This small molecule binds to this protein.
Small molecule (SMILES): CC(=O)N[C@H]1[C@H](O[C@H]2[C@H](O)[C@@H](NC(C)=O)CO[C@@H]2CO)O[C@H](CO)[C@@H](O[C@@H]2O[C@H](CO[C@H]3O[C@H](CO)[C@@H](O)[C@H](O)[C@@H]3O)[C@@H](O)[C@H](O[C@H]3O[C@H](CO)[C@@H](O)[C@H](O)[C@@H]3O)[C@@H]2O)[C@@H]1O

Sequence of chain 3.C:
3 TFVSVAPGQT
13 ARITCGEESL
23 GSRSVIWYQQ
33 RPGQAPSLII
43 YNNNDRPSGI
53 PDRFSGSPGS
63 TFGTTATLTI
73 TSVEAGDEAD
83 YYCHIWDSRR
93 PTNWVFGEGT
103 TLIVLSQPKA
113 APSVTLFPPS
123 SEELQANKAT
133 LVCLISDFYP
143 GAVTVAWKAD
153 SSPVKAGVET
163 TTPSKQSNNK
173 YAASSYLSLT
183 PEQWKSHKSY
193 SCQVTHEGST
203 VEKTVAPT

Binding-site contacts:
Ligand atom N2 contacts residue ASN118 of chain 3.A at 2.9 Å (h-bond).
Ligand atom C2 contacts residue ASN118 of chain 3.A at 2.5 Å.
Ligand atom O5 contacts residue ASN118 of chain 3.A at 2.4 Å (h-bond).
Ligand atom O7 contacts residue ASN118 of chain 3.A at 3.7 Å.
Ligand atom C2 contacts residue TYR135 of chain 3.A at 4.5 Å (hydrophobic).
Ligand atom C8 contacts residue ARG91 of chain 3.C at 4.2 Å.
Ligand atom C7 contacts residue ASN118 of chain 3.A at 3.5 Å.
Ligand atom C4 contacts residue ASN118 of chain 3.A at 4.3 Å.
Ligand atom C3 contacts residue ASN118 of chain 3.A at 3.8 Å.
Ligand atom C1 contacts residue TYR135 of chain 3.A at 4.2 Å (hydrophobic).
Ligand atom C7 contacts residue TYR135 of chain 3.A at 4.3 Å (hydrophobic).
Ligand atom O7 contacts residue TYR135 of chain 3.A at 3.8 Å.
Ligand atom O7 contacts residue THR105 of chain 3.A at 3.2 Å (h-bond).
Ligand atom C5 contacts residue TYR135 of chain 3.A at 4.5 Å (hydrophobic).
Ligand atom C8 contacts residue ILE291 of chain 3.A at 4.0 Å (hydrophobic).
Ligand atom N2 contacts residue ASP290 of chain 3.A at 4.4 Å.
Ligand atom O4 contacts residue TYR135 of chain 3.A at 4.1 Å.
Ligand atom C5 contacts residue ASN118 of chain 3.A at 3.7 Å.
Ligand atom N2 contacts residue TYR135 of chain 3.A at 4.4 Å.
Ligand atom C8 contacts residue ASP290 of chain 3.A at 3.8 Å.
Ligand atom C7 contacts residue THR105 of chain 3.A at 4.3 Å.
Ligand atom C1 contacts residue ASN118 of chain 3.A at 1.4 Å.
Ligand atom C3 contacts residue TYR135 of chain 3.A at 4.0 Å (hydrophobic).
Ligand atom O3 contacts residue TYR135 of chain 3.A at 4.3 Å.

Sequence of chain 3.A:
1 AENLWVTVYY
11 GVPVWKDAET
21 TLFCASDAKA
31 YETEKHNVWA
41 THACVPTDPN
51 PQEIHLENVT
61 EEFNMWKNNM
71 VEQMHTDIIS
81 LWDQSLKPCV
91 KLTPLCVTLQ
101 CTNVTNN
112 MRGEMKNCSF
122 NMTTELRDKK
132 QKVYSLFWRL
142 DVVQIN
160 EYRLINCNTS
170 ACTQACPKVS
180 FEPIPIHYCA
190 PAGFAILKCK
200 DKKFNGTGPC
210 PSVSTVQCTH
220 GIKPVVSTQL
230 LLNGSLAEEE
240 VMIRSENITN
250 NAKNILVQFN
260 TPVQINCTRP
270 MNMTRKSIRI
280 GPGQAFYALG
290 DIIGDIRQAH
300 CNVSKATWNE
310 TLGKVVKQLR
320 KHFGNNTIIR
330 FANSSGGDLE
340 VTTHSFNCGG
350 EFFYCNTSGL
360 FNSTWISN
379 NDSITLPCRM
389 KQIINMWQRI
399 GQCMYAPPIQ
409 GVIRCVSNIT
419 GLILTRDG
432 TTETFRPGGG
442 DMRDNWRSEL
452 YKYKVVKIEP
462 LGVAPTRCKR